Binding-site contacts:
Ligand atom C5 contacts residue ASN346 of chain 1.D at 3.2 Å.
Ligand atom O7 contacts residue GLU367 of chain 1.D at 3.9 Å.
Ligand atom C7 contacts residue GLU367 of chain 1.D at 3.5 Å.
Ligand atom C3 contacts residue ASN346 of chain 1.D at 4.0 Å.
Ligand atom N2 contacts residue GLU367 of chain 1.D at 3.7 Å.
Ligand atom C4 contacts residue ASN346 of chain 1.D at 4.1 Å.
Ligand atom C1 contacts residue LYS337 of chain 1.D at 4.4 Å.
Ligand atom O5 contacts residue ASN346 of chain 1.D at 2.0 Å (h-bond).
Ligand atom C6 contacts residue ASN346 of chain 1.D at 4.2 Å.
Ligand atom N2 contacts residue VAL368 of chain 1.D at 4.5 Å.
Ligand atom O6 contacts residue ASN346 of chain 1.D at 4.0 Å.
Ligand atom C1 contacts residue ASN346 of chain 1.D at 1.4 Å.
Ligand atom O7 contacts residue ILE345 of chain 1.D at 3.4 Å.
Ligand atom C7 contacts residue ASN346 of chain 1.D at 4.4 Å.
Ligand atom C2 contacts residue ASN346 of chain 1.D at 2.9 Å.
Ligand atom N2 contacts residue ASN346 of chain 1.D at 3.6 Å (h-bond).
Ligand atom O7 contacts residue ASN346 of chain 1.D at 4.0 Å.
Ligand atom C7 contacts residue ILE345 of chain 1.D at 4.5 Å (hydrophobic).
Ligand atom C8 contacts residue GLU367 of chain 1.D at 3.6 Å.

Sequence of chain 1.D:
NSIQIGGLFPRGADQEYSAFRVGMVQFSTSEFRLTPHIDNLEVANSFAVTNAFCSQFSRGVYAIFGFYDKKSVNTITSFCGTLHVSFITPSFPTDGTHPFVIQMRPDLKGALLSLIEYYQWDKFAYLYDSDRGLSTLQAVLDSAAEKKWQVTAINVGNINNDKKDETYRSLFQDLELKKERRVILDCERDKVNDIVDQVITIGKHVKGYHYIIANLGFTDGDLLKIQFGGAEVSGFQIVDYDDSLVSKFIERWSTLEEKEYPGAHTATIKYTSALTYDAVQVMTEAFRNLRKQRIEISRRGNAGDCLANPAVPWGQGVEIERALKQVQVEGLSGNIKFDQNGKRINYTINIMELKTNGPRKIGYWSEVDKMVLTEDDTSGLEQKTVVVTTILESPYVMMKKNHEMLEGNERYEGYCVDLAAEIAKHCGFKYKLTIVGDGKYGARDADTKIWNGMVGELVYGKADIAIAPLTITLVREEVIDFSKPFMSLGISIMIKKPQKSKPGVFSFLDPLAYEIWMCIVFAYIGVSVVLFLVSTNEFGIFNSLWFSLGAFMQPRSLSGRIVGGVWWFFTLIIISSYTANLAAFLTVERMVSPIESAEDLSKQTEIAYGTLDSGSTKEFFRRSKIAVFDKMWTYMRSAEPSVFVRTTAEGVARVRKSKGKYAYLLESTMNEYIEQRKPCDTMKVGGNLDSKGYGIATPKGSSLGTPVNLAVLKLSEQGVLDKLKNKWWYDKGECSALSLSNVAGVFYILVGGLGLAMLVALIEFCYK

A small-molecule ligand and the protein it binds are described below.
Small molecule (SMILES): CC(=O)N[C@@H]1[C@@H](O)[C@H](O)[C@@H](CO)O[C@H]1O